Binding-site contacts:
Ligand atom C5 contacts residue ASN370 of chain 1.C at 3.7 Å.
Ligand atom C5 contacts residue ASN359 of chain 1.C at 4.3 Å.
Ligand atom C4 contacts residue ASN370 of chain 1.C at 4.2 Å.
Ligand atom C2 contacts residue ASN370 of chain 1.C at 2.4 Å.
Ligand atom C2 contacts residue GLN352 of chain 1.C at 4.3 Å.
Ligand atom C1 contacts residue ASN359 of chain 1.C at 3.6 Å.
Ligand atom C1 contacts residue ASN370 of chain 1.C at 1.4 Å.
Ligand atom C7 contacts residue ASN370 of chain 1.C at 3.3 Å.
Ligand atom C8 contacts residue ASN370 of chain 1.C at 4.5 Å.
Ligand atom C3 contacts residue ASN370 of chain 1.C at 3.8 Å.
Ligand atom O6 contacts residue GLU354 of chain 1.C at 4.5 Å.
Ligand atom O7 contacts residue ASN370 of chain 1.C at 3.3 Å (h-bond).
Ligand atom C2 contacts residue ASN359 of chain 1.C at 4.4 Å.
Ligand atom O5 contacts residue ASN370 of chain 1.C at 2.4 Å (h-bond).
Ligand atom O6 contacts residue ASN359 of chain 1.C at 4.1 Å.
Ligand atom C6 contacts residue ASN359 of chain 1.C at 3.8 Å.
Ligand atom N2 contacts residue GLN352 of chain 1.C at 4.5 Å.
Ligand atom O5 contacts residue ASN359 of chain 1.C at 3.3 Å.
Ligand atom N2 contacts residue ASN370 of chain 1.C at 2.9 Å (h-bond).

Sequence of chain 1.C:
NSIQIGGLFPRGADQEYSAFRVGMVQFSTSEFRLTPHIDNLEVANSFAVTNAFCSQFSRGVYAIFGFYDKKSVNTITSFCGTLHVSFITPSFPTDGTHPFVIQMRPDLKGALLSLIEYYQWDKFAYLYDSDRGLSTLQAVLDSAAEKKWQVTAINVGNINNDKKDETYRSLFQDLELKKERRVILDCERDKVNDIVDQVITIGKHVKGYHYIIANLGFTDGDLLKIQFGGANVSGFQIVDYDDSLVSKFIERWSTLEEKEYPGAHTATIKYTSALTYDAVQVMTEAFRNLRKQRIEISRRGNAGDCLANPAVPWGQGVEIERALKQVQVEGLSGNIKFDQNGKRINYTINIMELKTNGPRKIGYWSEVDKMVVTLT

This protein binds this small molecule.
Small molecule (SMILES): CC(=O)NC1CO[C@H](CO)[C@@H](O[C@@H]2O[C@H](CO)[C@@H](O)[C@H](O)[C@H]2NC(C)=O)[C@@H]1O